A small-molecule ligand and the protein it binds are described below.
Small molecule (SMILES): O=C1NO[C@H]2[C@@H]1CN[C@@H]2C(=O)O

Sequence of chain 1.B:
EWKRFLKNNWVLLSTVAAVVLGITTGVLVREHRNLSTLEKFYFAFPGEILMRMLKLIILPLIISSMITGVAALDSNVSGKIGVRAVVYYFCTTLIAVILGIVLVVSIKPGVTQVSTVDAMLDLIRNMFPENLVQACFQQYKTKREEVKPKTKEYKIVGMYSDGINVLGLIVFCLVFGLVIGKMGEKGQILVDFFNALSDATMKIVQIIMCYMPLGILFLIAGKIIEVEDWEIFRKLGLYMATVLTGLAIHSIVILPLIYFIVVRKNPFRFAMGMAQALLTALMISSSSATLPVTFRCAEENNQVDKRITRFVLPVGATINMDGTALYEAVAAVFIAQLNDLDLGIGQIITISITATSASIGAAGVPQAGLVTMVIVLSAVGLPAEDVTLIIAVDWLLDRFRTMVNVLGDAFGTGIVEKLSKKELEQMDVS

Binding-site contacts:
Ligand atom C1 contacts residue UR81 of chain 1.M at 1.0 Å.
Ligand atom N1 contacts residue UR81 of chain 1.M at 1.3 Å.
Ligand atom C5 contacts residue UR81 of chain 1.M at 0.5 Å.
Ligand atom C4 contacts residue UR81 of chain 1.M at 1.1 Å.
Ligand atom N1 contacts residue THR448 of chain 1.B at 3.7 Å.
Ligand atom N1 contacts residue ASP444 of chain 1.B at 2.4 Å (salt-bridge).
Ligand atom C5 contacts residue ARG447 of chain 1.B at 3.3 Å.
Ligand atom N contacts residue SER333 of chain 1.B at 3.7 Å.
Ligand atom C4 contacts residue ARG447 of chain 1.B at 4.1 Å.
Ligand atom O contacts residue SER333 of chain 1.B at 3.4 Å.
Ligand atom C5 contacts residue ASP444 of chain 1.B at 4.0 Å.
Ligand atom O2 contacts residue ARG447 of chain 1.B at 3.7 Å.
Ligand atom N contacts residue UR81 of chain 1.M at 0.6 Å (h-bond).
Ligand atom C contacts residue UR81 of chain 1.M at 0.4 Å.
Ligand atom C contacts residue ASN451 of chain 1.B at 3.9 Å.
Ligand atom C5 contacts residue PRO412 of chain 1.B at 4.1 Å (hydrophobic).
Ligand atom C3 contacts residue ARG447 of chain 1.B at 3.6 Å.
Ligand atom C2 contacts residue THR370 of chain 1.B at 4.0 Å.
Ligand atom C3 contacts residue UR81 of chain 1.M at 0.4 Å.
Ligand atom C3 contacts residue THR448 of chain 1.B at 3.5 Å.
Ligand atom O2 contacts residue ASP444 of chain 1.B at 3.4 Å (salt-bridge).
Ligand atom O2 contacts residue UR81 of chain 1.M at 1.2 Å.
Ligand atom O contacts residue UR81 of chain 1.M at 0.4 Å (h-bond).
Ligand atom C4 contacts residue ASP444 of chain 1.B at 3.5 Å.
Ligand atom O contacts residue THR448 of chain 1.B at 3.2 Å (h-bond).
Ligand atom O1 contacts residue UR81 of chain 1.M at 0.2 Å (h-bond).
Ligand atom O3 contacts residue UR81 of chain 1.M at 1.1 Å (h-bond).
Ligand atom N contacts residue SER331 of chain 1.B at 4.2 Å.
Ligand atom C3 contacts residue ASP444 of chain 1.B at 3.4 Å.
Ligand atom O contacts residue ASN451 of chain 1.B at 3.5 Å (h-bond).
Ligand atom O3 contacts residue THR370 of chain 1.B at 3.8 Å.
Ligand atom C2 contacts residue UR81 of chain 1.M at 1.5 Å.
Ligand atom C contacts residue SER333 of chain 1.B at 4.1 Å.
Ligand atom C2 contacts residue ASN451 of chain 1.B at 3.6 Å.
Ligand atom C contacts residue THR448 of chain 1.B at 3.8 Å.
Ligand atom N1 contacts residue ARG447 of chain 1.B at 3.9 Å.
Ligand atom O2 contacts residue PRO412 of chain 1.B at 3.7 Å.
Ligand atom C3 contacts residue ASN451 of chain 1.B at 4.1 Å.
Ligand atom O3 contacts residue ARG447 of chain 1.B at 2.9 Å (salt-bridge).
Ligand atom O1 contacts residue PRO412 of chain 1.B at 3.9 Å.